Sequence of chain 46.H:
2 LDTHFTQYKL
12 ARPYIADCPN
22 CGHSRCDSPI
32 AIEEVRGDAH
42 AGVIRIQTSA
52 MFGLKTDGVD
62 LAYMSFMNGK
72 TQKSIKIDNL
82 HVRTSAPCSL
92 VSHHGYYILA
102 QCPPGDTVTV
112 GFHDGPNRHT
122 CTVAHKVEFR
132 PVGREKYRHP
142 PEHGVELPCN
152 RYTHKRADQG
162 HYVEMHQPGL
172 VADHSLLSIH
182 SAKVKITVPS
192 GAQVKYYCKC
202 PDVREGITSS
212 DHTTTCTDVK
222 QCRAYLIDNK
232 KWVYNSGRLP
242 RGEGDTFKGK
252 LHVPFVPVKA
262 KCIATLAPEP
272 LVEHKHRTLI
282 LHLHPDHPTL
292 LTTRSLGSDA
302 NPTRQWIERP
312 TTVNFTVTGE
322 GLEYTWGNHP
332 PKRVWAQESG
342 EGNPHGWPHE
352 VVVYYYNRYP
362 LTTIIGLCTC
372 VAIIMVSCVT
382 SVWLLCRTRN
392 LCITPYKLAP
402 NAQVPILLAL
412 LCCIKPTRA

Sequence of chain 46.D:
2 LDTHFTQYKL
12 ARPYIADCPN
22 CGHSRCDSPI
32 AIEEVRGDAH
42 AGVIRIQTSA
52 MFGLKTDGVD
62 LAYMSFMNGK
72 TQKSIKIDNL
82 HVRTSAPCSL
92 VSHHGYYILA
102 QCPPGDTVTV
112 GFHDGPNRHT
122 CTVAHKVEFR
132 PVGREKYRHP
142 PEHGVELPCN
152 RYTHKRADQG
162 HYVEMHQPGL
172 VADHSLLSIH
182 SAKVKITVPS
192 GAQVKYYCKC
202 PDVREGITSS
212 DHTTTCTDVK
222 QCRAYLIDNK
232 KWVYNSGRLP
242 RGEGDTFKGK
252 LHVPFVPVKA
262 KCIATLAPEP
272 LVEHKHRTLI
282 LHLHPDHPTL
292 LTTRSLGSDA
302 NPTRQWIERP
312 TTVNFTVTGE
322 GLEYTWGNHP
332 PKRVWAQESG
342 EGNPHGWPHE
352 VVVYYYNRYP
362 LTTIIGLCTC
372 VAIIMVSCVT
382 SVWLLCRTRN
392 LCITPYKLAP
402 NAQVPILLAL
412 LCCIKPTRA

The small molecule below binds the protein below.
Small molecule (SMILES): O=C(O)[C@@H]1O[C@H](O[C@H]2[C@@H](OS(=O)(=O)O)O[C@@H](O)[C@H](NS(=O)(=O)O)[C@H]2O)[C@@H](OS(=O)(=O)O)[C@H](O)[C@@H]1O

Binding-site contacts:
Ligand atom OAB contacts residue ARG119 of chain 46.H at 3.5 Å.
Ligand atom SBB contacts residue HIS114 of chain 46.D at 4.2 Å.
Ligand atom O1 contacts residue HIS82 of chain 46.H at 3.6 Å.
Ligand atom OBI contacts residue HIS114 of chain 46.F at 3.0 Å (h-bond).
Ligand atom O1 contacts residue HIS114 of chain 46.H at 2.8 Å (h-bond).
Ligand atom OBI contacts residue HIS82 of chain 46.F at 2.9 Å.
Ligand atom OAH contacts residue HIS82 of chain 46.D at 3.1 Å (h-bond).
Ligand atom C1 contacts residue HIS114 of chain 46.H at 3.5 Å.
Ligand atom SBB contacts residue HIS82 of chain 46.F at 3.5 Å (h-bond).
Ligand atom SBG contacts residue HIS114 of chain 46.F at 3.5 Å (h-bond).
Ligand atom OBF contacts residue HIS82 of chain 46.F at 3.9 Å.
Ligand atom SAG contacts residue HIS82 of chain 46.D at 3.7 Å.
Ligand atom OBE contacts residue HIS82 of chain 46.F at 2.9 Å (h-bond).
Ligand atom SAG contacts residue HIS114 of chain 46.H at 4.1 Å.
Ligand atom C2 contacts residue HIS82 of chain 46.D at 4.2 Å.
Ligand atom OAF contacts residue HIS114 of chain 46.H at 4.1 Å.
Ligand atom OBH contacts residue HIS114 of chain 46.F at 3.1 Å (h-bond).
Ligand atom SAG contacts residue ASN80 of chain 46.D at 4.3 Å.
Ligand atom O2 contacts residue HIS82 of chain 46.F at 4.0 Å.
Ligand atom OAB contacts residue HIS114 of chain 46.H at 3.3 Å.
Ligand atom O5 contacts residue HIS82 of chain 46.H at 3.2 Å (h-bond).
Ligand atom N2 contacts residue HIS114 of chain 46.H at 4.1 Å.
Ligand atom C3 contacts residue HIS82 of chain 46.D at 4.3 Å.
Ligand atom SBG contacts residue HIS82 of chain 46.F at 4.0 Å.
Ligand atom C6 contacts residue ASN80 of chain 46.D at 3.8 Å.
Ligand atom C5 contacts residue HIS82 of chain 46.H at 4.0 Å.
Ligand atom OAF contacts residue HIS82 of chain 46.D at 3.2 Å (h-bond).
Ligand atom O3 contacts residue HIS82 of chain 46.D at 3.9 Å.
Ligand atom O4 contacts residue HIS114 of chain 46.D at 3.6 Å.
Ligand atom OBA contacts residue HIS82 of chain 46.D at 4.3 Å.
Ligand atom O4 contacts residue ASN80 of chain 46.D at 3.1 Å (h-bond).
Ligand atom OBC contacts residue HIS82 of chain 46.F at 3.2 Å (h-bond).
Ligand atom O6B contacts residue ASN80 of chain 46.D at 3.0 Å (h-bond).
Ligand atom C4 contacts residue ASN80 of chain 46.D at 4.0 Å.
Ligand atom OBA contacts residue HIS114 of chain 46.D at 3.0 Å (h-bond).
Ligand atom C1 contacts residue HIS82 of chain 46.H at 3.7 Å.
Ligand atom OAH contacts residue ASN80 of chain 46.D at 3.2 Å (h-bond).
Ligand atom OBC contacts residue HIS114 of chain 46.D at 4.1 Å.
Ligand atom OBF contacts residue HIS114 of chain 46.F at 3.9 Å.
Ligand atom O3 contacts residue HIS114 of chain 46.D at 3.3 Å (h-bond).

Sequence of chain 46.F:
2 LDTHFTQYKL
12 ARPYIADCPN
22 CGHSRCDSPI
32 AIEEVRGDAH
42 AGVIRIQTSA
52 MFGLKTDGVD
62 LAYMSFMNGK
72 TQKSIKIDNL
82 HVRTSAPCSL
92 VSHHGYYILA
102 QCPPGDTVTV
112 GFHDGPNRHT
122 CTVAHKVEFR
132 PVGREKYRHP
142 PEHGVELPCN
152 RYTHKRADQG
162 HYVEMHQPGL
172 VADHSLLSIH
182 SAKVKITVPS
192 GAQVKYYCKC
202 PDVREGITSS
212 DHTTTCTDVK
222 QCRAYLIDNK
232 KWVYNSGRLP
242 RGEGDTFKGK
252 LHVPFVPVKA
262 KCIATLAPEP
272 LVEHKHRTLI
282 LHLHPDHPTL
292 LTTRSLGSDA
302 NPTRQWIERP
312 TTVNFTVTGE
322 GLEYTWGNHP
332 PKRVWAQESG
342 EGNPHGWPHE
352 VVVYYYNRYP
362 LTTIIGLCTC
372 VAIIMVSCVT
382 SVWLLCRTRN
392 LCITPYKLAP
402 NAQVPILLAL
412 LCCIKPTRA